Binding-site contacts:
Ligand atom N1 contacts residue PRO512 of chain 1.H at 3.6 Å.
Ligand atom O3 contacts residue HIS93 of chain 1.H at 3.3 Å (h-bond).
Ligand atom N1 contacts residue SER513 of chain 1.H at 2.7 Å (h-bond).
Ligand atom C2 contacts residue CSS557 of chain 1.H at 3.2 Å.
Ligand atom N1 contacts residue CYS560 of chain 1.H at 3.5 Å.
Ligand atom C1 contacts residue CYS560 of chain 1.H at 3.0 Å (hydrophobic).
Ligand atom O3 contacts residue PRO512 of chain 1.H at 3.6 Å.
Ligand atom N2 contacts residue ALA488 of chain 1.H at 3.5 Å.
Ligand atom N2 contacts residue CYS89 of chain 1.H at 3.4 Å.
Ligand atom FE contacts residue H2S1 of chain 1.OA at 2.3 Å.
Ligand atom O3 contacts residue ALA488 of chain 1.H at 3.8 Å.
Ligand atom O3 contacts residue VAL511 of chain 1.H at 3.5 Å.
Ligand atom C1 contacts residue NI1 of chain 1.NA at 3.8 Å.
Ligand atom C1 contacts residue ARG490 of chain 1.H at 3.6 Å.
Ligand atom FE contacts residue CYS560 of chain 1.H at 2.2 Å.
Ligand atom N2 contacts residue PRO489 of chain 1.H at 3.5 Å (h-bond).
Ligand atom O3 contacts residue CYS560 of chain 1.H at 3.8 Å.
Ligand atom C3 contacts residue HIS93 of chain 1.H at 3.4 Å.
Ligand atom N2 contacts residue H2S1 of chain 1.OA at 3.8 Å.
Ligand atom O3 contacts residue VAL92 of chain 1.H at 3.4 Å.
Ligand atom C1 contacts residue VAL511 of chain 1.H at 3.8 Å (hydrophobic).
Ligand atom C3 contacts residue VAL92 of chain 1.H at 3.7 Å (hydrophobic).
Ligand atom O3 contacts residue LEU493 of chain 1.H at 3.6 Å.
Ligand atom C2 contacts residue CYS89 of chain 1.H at 3.0 Å (hydrophobic).
Ligand atom C3 contacts residue VAL511 of chain 1.H at 3.6 Å (hydrophobic).
Ligand atom FE contacts residue CSS557 of chain 1.H at 2.5 Å.
Ligand atom C1 contacts residue PRO512 of chain 1.H at 3.8 Å (hydrophobic).
Ligand atom C1 contacts residue CSS557 of chain 1.H at 3.3 Å.
Ligand atom N1 contacts residue VAL511 of chain 1.H at 3.8 Å.
Ligand atom C2 contacts residue H2S1 of chain 1.OA at 3.0 Å.
Ligand atom C1 contacts residue SER513 of chain 1.H at 3.6 Å.
Ligand atom FE contacts residue CYS89 of chain 1.H at 2.3 Å.
Ligand atom FE contacts residue NI1 of chain 1.NA at 2.8 Å.
Ligand atom N1 contacts residue ARG490 of chain 1.H at 3.7 Å.
Ligand atom C1 contacts residue H2S1 of chain 1.OA at 3.1 Å.
Ligand atom N1 contacts residue CSS557 of chain 1.H at 3.7 Å.
Ligand atom C3 contacts residue CYS560 of chain 1.H at 2.9 Å (hydrophobic).
Ligand atom N2 contacts residue ARG490 of chain 1.H at 3.0 Å (salt-bridge).
Ligand atom C2 contacts residue ARG490 of chain 1.H at 3.5 Å.
Ligand atom C3 contacts residue CYS89 of chain 1.H at 3.1 Å (hydrophobic).

Sequence of chain 1.H:
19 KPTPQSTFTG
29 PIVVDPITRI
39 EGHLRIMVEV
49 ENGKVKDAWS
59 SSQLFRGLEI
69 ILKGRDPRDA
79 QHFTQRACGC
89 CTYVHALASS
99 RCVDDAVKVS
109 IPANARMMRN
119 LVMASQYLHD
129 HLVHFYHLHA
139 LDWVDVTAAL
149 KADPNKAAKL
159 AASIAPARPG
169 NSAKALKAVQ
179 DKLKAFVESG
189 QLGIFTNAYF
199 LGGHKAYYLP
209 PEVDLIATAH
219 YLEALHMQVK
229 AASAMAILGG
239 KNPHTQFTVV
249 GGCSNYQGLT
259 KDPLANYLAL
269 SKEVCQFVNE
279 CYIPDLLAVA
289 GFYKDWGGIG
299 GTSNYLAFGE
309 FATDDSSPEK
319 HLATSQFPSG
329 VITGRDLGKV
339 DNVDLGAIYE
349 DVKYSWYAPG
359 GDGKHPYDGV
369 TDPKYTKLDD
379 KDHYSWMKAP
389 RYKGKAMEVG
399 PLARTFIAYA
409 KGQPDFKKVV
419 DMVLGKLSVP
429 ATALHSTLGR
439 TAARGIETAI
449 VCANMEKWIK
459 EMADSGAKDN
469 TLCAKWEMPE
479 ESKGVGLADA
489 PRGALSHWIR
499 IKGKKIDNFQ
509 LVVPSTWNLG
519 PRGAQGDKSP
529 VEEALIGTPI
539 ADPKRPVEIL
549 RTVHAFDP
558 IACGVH

This protein binds this small molecule.
Small molecule (SMILES): N#C[Fe](=C=O)C#N